This protein binds this small molecule.
Small molecule (SMILES): CN1C(=O)[C@@H](N2CCc3c(nn(Cc4ccccc4)c3Cl)C2=O)COc2cc(C#N)ccc21

Sequence of chain 1.C:
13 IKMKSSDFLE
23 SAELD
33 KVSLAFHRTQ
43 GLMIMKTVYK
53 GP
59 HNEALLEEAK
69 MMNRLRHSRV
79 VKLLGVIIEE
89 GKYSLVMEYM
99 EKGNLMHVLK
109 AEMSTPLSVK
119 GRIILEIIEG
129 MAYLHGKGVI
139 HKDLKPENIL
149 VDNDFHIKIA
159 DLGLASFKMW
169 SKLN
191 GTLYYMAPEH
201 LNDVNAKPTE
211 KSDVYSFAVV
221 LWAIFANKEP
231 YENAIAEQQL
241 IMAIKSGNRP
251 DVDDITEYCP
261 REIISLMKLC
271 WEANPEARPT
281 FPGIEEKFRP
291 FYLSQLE

Binding-site contacts:
Ligand atom N4 contacts residue MET95 of chain 1.C at 3.5 Å (h-bond).
Ligand atom C19 contacts residue LEU81 of chain 1.C at 3.7 Å (hydrophobic).
Ligand atom C7 contacts residue ASP159 of chain 1.C at 3.8 Å.
Ligand atom N3 contacts residue VAL79 of chain 1.C at 3.3 Å (h-bond).
Ligand atom C6 contacts residue PHE165 of chain 1.C at 3.6 Å (hydrophobic).
Ligand atom C6 contacts residue LEU73 of chain 1.C at 3.4 Å (hydrophobic).
Ligand atom N2 contacts residue ALA158 of chain 1.C at 3.6 Å.
Ligand atom O3 contacts residue LYS48 of chain 1.C at 3.7 Å.
Ligand atom C23 contacts residue ILE46 of chain 1.C at 3.5 Å (hydrophobic).
Ligand atom C1 contacts residue VAL34 of chain 1.C at 3.7 Å (hydrophobic).
Ligand atom C15 contacts residue ASP159 of chain 1.C at 3.8 Å.
Ligand atom O2 contacts residue MET95 of chain 1.C at 3.3 Å.
Ligand atom C21 contacts residue LEU162 of chain 1.C at 3.7 Å (hydrophobic).
Ligand atom C17 contacts residue ASP159 of chain 1.C at 3.7 Å.
Ligand atom C9 contacts residue LEU160 of chain 1.C at 3.5 Å (hydrophobic).
Ligand atom O1 contacts residue ALA158 of chain 1.C at 3.6 Å.
Ligand atom O1 contacts residue LEU160 of chain 1.C at 3.5 Å (h-bond).
Ligand atom C24 contacts residue VAL78 of chain 1.C at 3.6 Å (hydrophobic).
Ligand atom C13 contacts residue LYS48 of chain 1.C at 3.5 Å.
Ligand atom CL1 contacts residue MET70 of chain 1.C at 3.4 Å.
Ligand atom C3 contacts residue LEU73 of chain 1.C at 3.8 Å (hydrophobic).
Ligand atom C10 contacts residue LEU160 of chain 1.C at 3.8 Å (hydrophobic).
Ligand atom CL1 contacts residue VAL79 of chain 1.C at 3.5 Å.
Ligand atom C2 contacts residue SER164 of chain 1.C at 3.8 Å.
Ligand atom O1 contacts residue ASP159 of chain 1.C at 2.9 Å (salt-bridge).
Ligand atom C23 contacts residue LYS48 of chain 1.C at 3.5 Å.
Ligand atom C23 contacts residue MET95 of chain 1.C at 3.5 Å (hydrophobic).
Ligand atom C7 contacts residue ALA158 of chain 1.C at 3.6 Å (hydrophobic).
Ligand atom C18 contacts residue MET95 of chain 1.C at 3.4 Å (hydrophobic).
Ligand atom C24 contacts residue VAL79 of chain 1.C at 3.2 Å (hydrophobic).
Ligand atom C16 contacts residue VAL79 of chain 1.C at 3.5 Å (hydrophobic).
Ligand atom C3 contacts residue PHE165 of chain 1.C at 3.6 Å (hydrophobic).
Ligand atom C7 contacts residue ILE157 of chain 1.C at 3.8 Å (hydrophobic).
Ligand atom C4 contacts residue ALA158 of chain 1.C at 3.7 Å (hydrophobic).
Ligand atom C14 contacts residue LYS48 of chain 1.C at 3.5 Å.
Ligand atom C23 contacts residue LEU93 of chain 1.C at 3.1 Å (hydrophobic).
Ligand atom N1 contacts residue VAL34 of chain 1.C at 3.8 Å.
Ligand atom C5 contacts residue LEU160 of chain 1.C at 3.8 Å (hydrophobic).
Ligand atom C4 contacts residue ASP159 of chain 1.C at 3.7 Å.
Ligand atom N2 contacts residue ASP159 of chain 1.C at 3.1 Å (salt-bridge).